Binding-site contacts:
Ligand atom CD2 contacts residue TYR131 of chain 1.A at 3.3 Å (hydrophobic).
Ligand atom C contacts residue SER177 of chain 1.A at 2.6 Å.
Ligand atom O contacts residue CYS173 of chain 1.A at 3.4 Å (h-bond).
Ligand atom N contacts residue SER177 of chain 1.A at 2.9 Å (h-bond).
Ligand atom CG contacts residue PHE24 of chain 1.A at 3.4 Å (hydrophobic).
Ligand atom N contacts residue SER177 of chain 1.A at 2.9 Å (h-bond).
Ligand atom CD1 contacts residue HIS23 of chain 1.A at 3.4 Å.
Ligand atom NH1 contacts residue SER172 of chain 1.A at 3.0 Å (h-bond).
Ligand atom N contacts residue GLY175 of chain 1.A at 3.5 Å (h-bond).
Ligand atom O contacts residue GLY175 of chain 1.A at 2.6 Å (h-bond).
Ligand atom NH2 contacts residue ASP171 of chain 1.A at 2.9 Å (salt-bridge).
Ligand atom CB contacts residue GLY175 of chain 1.A at 3.5 Å.
Ligand atom N contacts residue GOL1 of chain 1.E at 3.3 Å (h-bond).
Ligand atom N contacts residue GLY194 of chain 1.A at 3.1 Å (h-bond).
Ligand atom O contacts residue GLN174 of chain 1.A at 3.4 Å.
Ligand atom N contacts residue GOL1 of chain 1.E at 3.5 Å (h-bond).
Ligand atom CA contacts residue GLY194 of chain 1.A at 3.5 Å.
Ligand atom CA contacts residue SER192 of chain 1.A at 3.5 Å.
Ligand atom O contacts residue ASP176 of chain 1.A at 3.3 Å (salt-bridge).
Ligand atom NH1 contacts residue ASP171 of chain 1.A at 3.0 Å (salt-bridge).
Ligand atom O contacts residue TRP193 of chain 1.A at 3.3 Å.
Ligand atom CG1 contacts residue GLN155 of chain 1.A at 3.5 Å.
Ligand atom O contacts residue GLN174 of chain 1.A at 3.2 Å.
Ligand atom CB contacts residue GOL1 of chain 1.E at 2.8 Å.
Ligand atom CE2 contacts residue TYR131 of chain 1.A at 3.5 Å (hydrophobic).
Ligand atom O contacts residue GLN174 of chain 1.A at 2.8 Å (h-bond).
Ligand atom N contacts residue PHE24 of chain 1.A at 2.9 Å (h-bond).
Ligand atom NH2 contacts residue GLY196 of chain 1.A at 2.9 Å (h-bond).
Ligand atom OG contacts residue GLN174 of chain 1.A at 3.5 Å (h-bond).
Ligand atom O contacts residue GLY194 of chain 1.A at 3.0 Å (h-bond).
Ligand atom CB contacts residue GLY194 of chain 1.A at 3.3 Å.
Ligand atom C contacts residue GLY175 of chain 1.A at 3.5 Å.
Ligand atom NH1 contacts residue GLY204 of chain 1.A at 3.4 Å.
Ligand atom O contacts residue PHE24 of chain 1.A at 3.5 Å.
Ligand atom N contacts residue SER192 of chain 1.A at 3.3 Å (h-bond).
Ligand atom O contacts residue SER177 of chain 1.A at 3.0 Å (h-bond).
Ligand atom CB contacts residue SER177 of chain 1.A at 3.2 Å.
Ligand atom CA contacts residue SER177 of chain 1.A at 3.0 Å.
Ligand atom CB contacts residue HIS40 of chain 1.A at 3.5 Å.
Ligand atom CZ contacts residue SER172 of chain 1.A at 3.5 Å.

This protein binds this small molecule.
Small molecule (SMILES): CC[C@H](C)[C@H](N)C(=O)N[C@@H](CO)C(=O)N[C@@H]1C(=O)N[C@@H](CCCN=C(N)N)C(=O)N[C@H]2CCCCNC(=O)CC[C@@H](C=O)NC(=O)[C@@H]3CCC(=O)OC[C@H](NC(=O)[C@@H]4CCCN4C(=O)[C@H](Cc4ccc(O)cc4)NC2=O)C(=O)N[C@@H](C[C@@H](O)O[C@@H]1C)C(=O)N[C@@H](CC1=CN=C2CC=CC=C12)C(=O)N3

Sequence of chain 1.A:
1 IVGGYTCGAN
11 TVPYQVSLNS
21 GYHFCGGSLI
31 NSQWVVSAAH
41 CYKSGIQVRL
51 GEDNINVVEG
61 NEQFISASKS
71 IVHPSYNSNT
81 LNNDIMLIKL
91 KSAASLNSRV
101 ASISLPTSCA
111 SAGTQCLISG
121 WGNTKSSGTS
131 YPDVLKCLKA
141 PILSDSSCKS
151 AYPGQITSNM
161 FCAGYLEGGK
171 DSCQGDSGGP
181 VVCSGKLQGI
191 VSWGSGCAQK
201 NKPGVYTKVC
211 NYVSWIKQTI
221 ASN